Sequence of chain 3.A:
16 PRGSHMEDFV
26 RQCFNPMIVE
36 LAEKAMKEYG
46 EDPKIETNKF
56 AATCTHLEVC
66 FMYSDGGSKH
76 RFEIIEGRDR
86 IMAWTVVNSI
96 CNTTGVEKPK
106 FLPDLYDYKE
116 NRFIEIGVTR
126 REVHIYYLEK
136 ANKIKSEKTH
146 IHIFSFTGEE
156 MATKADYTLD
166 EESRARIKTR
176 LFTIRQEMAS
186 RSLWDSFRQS

A protein and the small-molecule ligand that binds it are described below.
Small molecule (SMILES): C[C@H](C[C@@H](C[C@H](C[C@@H](C[C@@H](CCN1CCCC1=O)N1CCCC1=O)N1CCCC1=O)N1CCCC1=O)N1CCCC1=O)N1CCCC1=O

Binding-site contacts:
Ligand atom C36 contacts residue ARG83 of chain 3.A at 4.3 Å.
Ligand atom C33 contacts residue ILE79 of chain 3.A at 4.1 Å (hydrophobic).
Ligand atom C06 contacts residue MET32 of chain 3.A at 3.7 Å (hydrophobic).
Ligand atom C35 contacts residue GLY82 of chain 3.A at 4.0 Å.
Ligand atom C41 contacts residue ARG83 of chain 3.A at 4.4 Å.
Ligand atom O06 contacts residue ILE79 of chain 3.A at 4.0 Å.
Ligand atom C26 contacts residue PHE66 of chain 3.A at 4.0 Å (hydrophobic).
Ligand atom C36 contacts residue ILE79 of chain 3.A at 4.0 Å (hydrophobic).
Ligand atom O03 contacts residue PHE66 of chain 3.A at 4.2 Å.
Ligand atom C29 contacts residue PHE66 of chain 3.A at 4.0 Å (hydrophobic).
Ligand atom N04 contacts residue PHE66 of chain 3.A at 4.1 Å.
Ligand atom C02 contacts residue MET32 of chain 3.A at 4.5 Å (hydrophobic).
Ligand atom O03 contacts residue MET32 of chain 3.A at 4.1 Å.
Ligand atom C36 contacts residue GLU81 of chain 3.A at 4.1 Å.
Ligand atom O03 contacts residue ASN30 of chain 3.A at 4.1 Å.
Ligand atom C04 contacts residue MET32 of chain 3.A at 3.8 Å (hydrophobic).
Ligand atom C35 contacts residue GLU81 of chain 3.A at 3.9 Å.
Ligand atom C27 contacts residue PHE66 of chain 3.A at 4.2 Å (hydrophobic).
Ligand atom C34 contacts residue PHE66 of chain 3.A at 4.1 Å (hydrophobic).
Ligand atom C28 contacts residue PHE66 of chain 3.A at 3.9 Å (hydrophobic).
Ligand atom C04 contacts residue PHE66 of chain 3.A at 3.7 Å (hydrophobic).
Ligand atom C35 contacts residue PHE66 of chain 3.A at 3.7 Å (hydrophobic).
Ligand atom C05 contacts residue MET32 of chain 3.A at 4.4 Å (hydrophobic).